Binding-site contacts:
Ligand atom C1 contacts residue ASN30 of chain 1.A at 1.4 Å.
Ligand atom C3 contacts residue ASN30 of chain 1.A at 3.8 Å.
Ligand atom O7 contacts residue ASN30 of chain 1.A at 3.9 Å.
Ligand atom O5 contacts residue ASN30 of chain 1.A at 2.3 Å (h-bond).
Ligand atom C8 contacts residue ASN30 of chain 1.A at 4.1 Å.
Ligand atom C2 contacts residue ASN30 of chain 1.A at 2.4 Å.
Ligand atom O5 contacts residue GLY33 of chain 1.A at 3.9 Å.
Ligand atom C4 contacts residue ASN30 of chain 1.A at 4.2 Å.
Ligand atom C5 contacts residue ASN30 of chain 1.A at 3.7 Å.
Ligand atom N2 contacts residue ASN30 of chain 1.A at 2.9 Å (h-bond).
Ligand atom C7 contacts residue ASN30 of chain 1.A at 3.6 Å.
Ligand atom C1 contacts residue GLY33 of chain 1.A at 3.9 Å.

Sequence of chain 1.A:
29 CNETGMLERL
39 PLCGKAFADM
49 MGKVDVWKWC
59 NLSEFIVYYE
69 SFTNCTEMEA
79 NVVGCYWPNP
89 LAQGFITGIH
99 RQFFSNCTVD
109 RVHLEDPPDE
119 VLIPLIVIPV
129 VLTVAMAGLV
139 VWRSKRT

The small molecule below binds the protein below.
Small molecule (SMILES): CC(=O)N[C@@H]1[C@@H](O)[C@H](O)[C@@H](CO)O[C@H]1O